Binding-site contacts:
Ligand atom C1 contacts residue ASN282 of chain 1.A at 1.4 Å.
Ligand atom O7 contacts residue ASN282 of chain 1.A at 3.4 Å (h-bond).
Ligand atom C4 contacts residue ASN282 of chain 1.A at 4.2 Å.
Ligand atom C8 contacts residue ASN282 of chain 1.A at 3.9 Å.
Ligand atom C8 contacts residue GLU281 of chain 1.A at 4.1 Å.
Ligand atom C3 contacts residue ASN282 of chain 1.A at 3.8 Å.
Ligand atom C5 contacts residue ASN282 of chain 1.A at 3.7 Å.
Ligand atom O5 contacts residue ASN282 of chain 1.A at 2.4 Å (h-bond).
Ligand atom C7 contacts residue ASN282 of chain 1.A at 3.4 Å.
Ligand atom C2 contacts residue ASN282 of chain 1.A at 2.5 Å.
Ligand atom O7 contacts residue ASN280 of chain 1.A at 4.1 Å.
Ligand atom O5 contacts residue LYS558 of chain 1.C at 4.5 Å.
Ligand atom N2 contacts residue ASN282 of chain 1.A at 2.9 Å (h-bond).

Sequence of chain 1.A:
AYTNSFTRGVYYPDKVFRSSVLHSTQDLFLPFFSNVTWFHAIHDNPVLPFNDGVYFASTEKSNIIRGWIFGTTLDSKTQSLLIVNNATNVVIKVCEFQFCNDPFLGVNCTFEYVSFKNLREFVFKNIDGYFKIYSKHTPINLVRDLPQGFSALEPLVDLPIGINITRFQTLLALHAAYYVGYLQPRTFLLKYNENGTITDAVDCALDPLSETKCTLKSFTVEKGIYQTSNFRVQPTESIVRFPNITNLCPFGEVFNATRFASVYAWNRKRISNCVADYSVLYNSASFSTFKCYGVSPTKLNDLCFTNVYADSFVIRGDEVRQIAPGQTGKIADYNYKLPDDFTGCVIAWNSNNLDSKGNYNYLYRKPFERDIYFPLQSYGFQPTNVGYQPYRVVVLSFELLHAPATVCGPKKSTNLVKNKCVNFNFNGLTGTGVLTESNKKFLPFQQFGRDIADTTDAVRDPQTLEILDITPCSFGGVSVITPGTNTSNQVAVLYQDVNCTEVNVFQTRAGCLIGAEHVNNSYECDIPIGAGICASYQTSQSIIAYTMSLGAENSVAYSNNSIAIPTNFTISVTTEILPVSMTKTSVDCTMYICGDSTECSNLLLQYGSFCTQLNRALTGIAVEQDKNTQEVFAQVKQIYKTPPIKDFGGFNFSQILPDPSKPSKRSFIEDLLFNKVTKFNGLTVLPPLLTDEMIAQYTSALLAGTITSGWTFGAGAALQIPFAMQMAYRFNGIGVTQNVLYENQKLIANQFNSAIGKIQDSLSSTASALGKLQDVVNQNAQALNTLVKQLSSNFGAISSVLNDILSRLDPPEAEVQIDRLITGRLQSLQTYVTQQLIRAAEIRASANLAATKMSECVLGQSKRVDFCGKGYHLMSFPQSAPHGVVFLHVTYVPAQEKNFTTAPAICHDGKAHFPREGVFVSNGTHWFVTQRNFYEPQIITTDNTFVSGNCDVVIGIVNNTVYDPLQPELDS

Sequence of chain 1.C:
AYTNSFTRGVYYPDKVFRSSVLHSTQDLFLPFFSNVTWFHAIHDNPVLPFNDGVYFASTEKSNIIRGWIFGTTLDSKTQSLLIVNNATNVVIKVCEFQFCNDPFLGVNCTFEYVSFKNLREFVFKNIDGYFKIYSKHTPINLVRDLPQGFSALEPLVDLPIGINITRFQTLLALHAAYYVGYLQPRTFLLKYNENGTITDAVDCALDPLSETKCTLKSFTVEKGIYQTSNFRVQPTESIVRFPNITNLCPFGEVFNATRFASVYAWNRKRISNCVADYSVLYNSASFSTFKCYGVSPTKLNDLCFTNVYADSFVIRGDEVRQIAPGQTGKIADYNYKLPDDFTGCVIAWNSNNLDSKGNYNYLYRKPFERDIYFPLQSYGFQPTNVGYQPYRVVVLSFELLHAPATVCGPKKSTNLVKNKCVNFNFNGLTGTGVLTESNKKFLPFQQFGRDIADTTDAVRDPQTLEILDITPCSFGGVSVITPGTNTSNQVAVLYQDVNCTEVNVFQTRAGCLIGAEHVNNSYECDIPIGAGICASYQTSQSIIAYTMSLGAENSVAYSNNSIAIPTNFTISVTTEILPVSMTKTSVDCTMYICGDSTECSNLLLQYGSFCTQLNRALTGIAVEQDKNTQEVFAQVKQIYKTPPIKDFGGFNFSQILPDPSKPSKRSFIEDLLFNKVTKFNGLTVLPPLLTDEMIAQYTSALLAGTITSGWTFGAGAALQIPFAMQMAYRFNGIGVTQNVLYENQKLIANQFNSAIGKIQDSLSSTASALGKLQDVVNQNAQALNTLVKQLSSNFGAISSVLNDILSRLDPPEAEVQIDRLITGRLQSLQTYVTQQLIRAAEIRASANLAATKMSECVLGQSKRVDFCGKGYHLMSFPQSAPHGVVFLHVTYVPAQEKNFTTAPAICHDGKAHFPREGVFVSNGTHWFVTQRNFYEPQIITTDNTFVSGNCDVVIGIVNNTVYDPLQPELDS

A small-molecule ligand and the protein it binds are described below.
Small molecule (SMILES): CC(=O)N[C@@H]1[C@@H](O)[C@H](O)[C@@H](CO)O[C@H]1O